Sequence of chain 1.I:
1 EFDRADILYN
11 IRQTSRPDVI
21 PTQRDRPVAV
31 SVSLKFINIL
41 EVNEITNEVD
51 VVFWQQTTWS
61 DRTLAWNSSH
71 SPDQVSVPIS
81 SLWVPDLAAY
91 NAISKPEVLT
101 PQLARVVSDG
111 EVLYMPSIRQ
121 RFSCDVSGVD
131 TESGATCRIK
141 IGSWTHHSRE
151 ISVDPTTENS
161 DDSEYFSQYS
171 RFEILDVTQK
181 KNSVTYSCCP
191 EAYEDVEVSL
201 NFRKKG

Sequence of chain 1.H:
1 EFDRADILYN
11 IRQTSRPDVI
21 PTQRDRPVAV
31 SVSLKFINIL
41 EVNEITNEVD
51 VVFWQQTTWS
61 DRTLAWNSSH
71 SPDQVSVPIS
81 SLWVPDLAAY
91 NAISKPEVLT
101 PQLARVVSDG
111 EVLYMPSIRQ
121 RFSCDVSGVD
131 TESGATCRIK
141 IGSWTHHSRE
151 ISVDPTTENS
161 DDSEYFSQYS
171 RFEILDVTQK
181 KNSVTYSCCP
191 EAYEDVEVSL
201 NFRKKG

This protein binds this small molecule.
Small molecule (SMILES): CN1CCC[C@H]1c1cccnc1

Binding-site contacts:
Ligand atom C5 contacts residue THR145 of chain 1.H at 3.9 Å.
Ligand atom C4 contacts residue THR145 of chain 1.H at 4.3 Å.
Ligand atom C3 contacts residue LEU113 of chain 1.I at 4.0 Å (hydrophobic).
Ligand atom C2 contacts residue CYS188 of chain 1.H at 4.3 Å (hydrophobic).
Ligand atom C10 contacts residue TYR186 of chain 1.H at 3.7 Å (hydrophobic).
Ligand atom C8 contacts residue TRP54 of chain 1.I at 3.9 Å (hydrophobic).
Ligand atom C3 contacts residue CYS188 of chain 1.H at 4.1 Å (hydrophobic).
Ligand atom C9 contacts residue TRP144 of chain 1.H at 3.3 Å (hydrophobic).
Ligand atom C4 contacts residue LEU113 of chain 1.I at 3.5 Å (hydrophobic).
Ligand atom C4 contacts residue CYS189 of chain 1.H at 4.2 Å (hydrophobic).
Ligand atom C1 contacts residue TRP144 of chain 1.H at 3.3 Å (hydrophobic).
Ligand atom C1 contacts residue THR145 of chain 1.H at 4.3 Å.
Ligand atom C6 contacts residue MET115 of chain 1.I at 4.3 Å (hydrophobic).
Ligand atom N2 contacts residue TRP144 of chain 1.H at 2.5 Å (h-bond).
Ligand atom C2 contacts residue TRP144 of chain 1.H at 3.2 Å (hydrophobic).
Ligand atom C6 contacts residue TRP144 of chain 1.H at 3.4 Å (hydrophobic).
Ligand atom N1 contacts residue TRP144 of chain 1.H at 4.0 Å.
Ligand atom C3 contacts residue TYR193 of chain 1.H at 3.6 Å (hydrophobic).
Ligand atom N2 contacts residue TYR90 of chain 1.H at 4.1 Å.
Ligand atom C7 contacts residue TRP144 of chain 1.H at 4.3 Å (hydrophobic).
Ligand atom C7 contacts residue MET115 of chain 1.I at 3.7 Å (hydrophobic).
Ligand atom C4 contacts residue TRP144 of chain 1.H at 4.4 Å (hydrophobic).
Ligand atom C2 contacts residue MET115 of chain 1.I at 4.0 Å (hydrophobic).
Ligand atom C3 contacts residue MET115 of chain 1.I at 4.3 Å (hydrophobic).
Ligand atom N1 contacts residue MET115 of chain 1.I at 3.8 Å.
Ligand atom C3 contacts residue TRP144 of chain 1.H at 3.8 Å (hydrophobic).
Ligand atom C10 contacts residue TRP144 of chain 1.H at 3.2 Å (hydrophobic).
Ligand atom C8 contacts residue TRP144 of chain 1.H at 3.5 Å (hydrophobic).
Ligand atom N1 contacts residue THR145 of chain 1.H at 3.7 Å.
Ligand atom C10 contacts residue TYR90 of chain 1.H at 3.5 Å (hydrophobic).
Ligand atom C9 contacts residue TYR90 of chain 1.H at 3.5 Å (hydrophobic).
Ligand atom C10 contacts residue TYR193 of chain 1.H at 3.5 Å (hydrophobic).
Ligand atom C1 contacts residue MET115 of chain 1.I at 3.8 Å (hydrophobic).
Ligand atom C4 contacts residue ARG105 of chain 1.I at 4.2 Å.
Ligand atom C3 contacts residue CYS189 of chain 1.H at 3.6 Å (hydrophobic).
Ligand atom C4 contacts residue TYR193 of chain 1.H at 4.1 Å (hydrophobic).
Ligand atom C5 contacts residue LEU113 of chain 1.I at 3.9 Å (hydrophobic).
Ligand atom C6 contacts residue CYS188 of chain 1.H at 4.0 Å (hydrophobic).
Ligand atom C5 contacts residue ARG105 of chain 1.I at 4.1 Å.
Ligand atom C7 contacts residue CYS188 of chain 1.H at 4.0 Å (hydrophobic).